A protein and the small-molecule ligand that binds it are described below.
Small molecule (SMILES): C[N+]1(C)CCC[C@H]1C(=O)O

Sequence of chain 1.A:
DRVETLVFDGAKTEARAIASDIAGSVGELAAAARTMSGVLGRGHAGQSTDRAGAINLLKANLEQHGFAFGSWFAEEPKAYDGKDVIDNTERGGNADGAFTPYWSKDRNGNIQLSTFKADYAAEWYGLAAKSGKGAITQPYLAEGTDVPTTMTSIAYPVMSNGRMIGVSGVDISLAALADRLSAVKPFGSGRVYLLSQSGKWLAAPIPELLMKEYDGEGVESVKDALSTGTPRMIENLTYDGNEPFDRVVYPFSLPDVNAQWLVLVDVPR

Binding-site contacts:
Ligand atom CG contacts residue TYR140 of chain 1.A at 4.0 Å (hydrophobic).
Ligand atom N contacts residue TRP72 of chain 1.A at 4.2 Å.
Ligand atom CD contacts residue ASP171 of chain 1.A at 4.5 Å.
Ligand atom CD contacts residue TRP72 of chain 1.A at 3.5 Å (hydrophobic).
Ligand atom CB contacts residue TRP124 of chain 1.A at 3.5 Å (hydrophobic).
Ligand atom CE contacts residue TYR102 of chain 1.A at 3.6 Å (hydrophobic).
Ligand atom OXT contacts residue GLY144 of chain 1.A at 2.7 Å (h-bond).
Ligand atom N contacts residue TYR102 of chain 1.A at 4.2 Å.
Ligand atom CG contacts residue TRP72 of chain 1.A at 4.4 Å (hydrophobic).
Ligand atom CF contacts residue MET151 of chain 1.A at 3.8 Å (hydrophobic).
Ligand atom OXT contacts residue ALA142 of chain 1.A at 3.6 Å.
Ligand atom CF contacts residue TYR140 of chain 1.A at 3.8 Å (hydrophobic).
Ligand atom O contacts residue TYR140 of chain 1.A at 4.3 Å.
Ligand atom CF contacts residue ALA142 of chain 1.A at 4.3 Å (hydrophobic).
Ligand atom N contacts residue TYR140 of chain 1.A at 3.9 Å.
Ligand atom C contacts residue GLU143 of chain 1.A at 3.2 Å.
Ligand atom CF contacts residue ASP171 of chain 1.A at 3.0 Å.
Ligand atom O contacts residue GLU143 of chain 1.A at 2.7 Å (salt-bridge).
Ligand atom CE contacts residue PHE116 of chain 1.A at 3.4 Å (hydrophobic).
Ligand atom C contacts residue PHE116 of chain 1.A at 4.4 Å (hydrophobic).
Ligand atom C contacts residue ALA142 of chain 1.A at 3.9 Å (hydrophobic).
Ligand atom OXT contacts residue THR145 of chain 1.A at 4.2 Å.
Ligand atom CF contacts residue TRP72 of chain 1.A at 4.0 Å (hydrophobic).
Ligand atom OXT contacts residue TYR102 of chain 1.A at 3.9 Å.
Ligand atom CA contacts residue TYR140 of chain 1.A at 3.5 Å (hydrophobic).
Ligand atom O contacts residue GLY144 of chain 1.A at 3.8 Å.
Ligand atom CG contacts residue PHE116 of chain 1.A at 4.0 Å (hydrophobic).
Ligand atom CF contacts residue TYR102 of chain 1.A at 3.2 Å (hydrophobic).
Ligand atom C contacts residue TYR140 of chain 1.A at 4.4 Å (hydrophobic).
Ligand atom CB contacts residue PHE116 of chain 1.A at 3.9 Å (hydrophobic).
Ligand atom C contacts residue GLY144 of chain 1.A at 3.7 Å.
Ligand atom CB contacts residue TYR140 of chain 1.A at 4.0 Å (hydrophobic).
Ligand atom CE contacts residue TRP72 of chain 1.A at 4.3 Å (hydrophobic).
Ligand atom N contacts residue ASP171 of chain 1.A at 4.3 Å.
Ligand atom CA contacts residue ALA142 of chain 1.A at 4.4 Å (hydrophobic).
Ligand atom CG contacts residue TRP124 of chain 1.A at 3.3 Å (hydrophobic).
Ligand atom OXT contacts residue GLU143 of chain 1.A at 3.0 Å (salt-bridge).
Ligand atom CD contacts residue TYR140 of chain 1.A at 3.6 Å (hydrophobic).
Ligand atom OXT contacts residue PHE116 of chain 1.A at 4.4 Å.
Ligand atom O contacts residue ALA142 of chain 1.A at 3.7 Å.